Sequence of chain 1.A:
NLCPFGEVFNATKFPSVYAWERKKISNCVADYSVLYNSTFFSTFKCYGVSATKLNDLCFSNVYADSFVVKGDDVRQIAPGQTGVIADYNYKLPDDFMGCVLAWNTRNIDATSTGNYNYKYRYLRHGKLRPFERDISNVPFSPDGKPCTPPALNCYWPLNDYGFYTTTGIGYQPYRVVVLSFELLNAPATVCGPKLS

The protein below binds the small molecule below.
Small molecule (SMILES): CC(=O)N[C@@H]1[C@@H](O)[C@H](O)[C@@H](CO)O[C@H]1O

Binding-site contacts:
Ligand atom C5 contacts residue SER48 of chain 1.A at 3.7 Å.
Ligand atom C5 contacts residue ASN52 of chain 1.A at 3.6 Å.
Ligand atom O7 contacts residue VAL49 of chain 1.A at 4.4 Å.
Ligand atom C1 contacts residue SER48 of chain 1.A at 3.9 Å.
Ligand atom C3 contacts residue SER48 of chain 1.A at 3.7 Å.
Ligand atom N2 contacts residue SER48 of chain 1.A at 4.0 Å.
Ligand atom C4 contacts residue ASN52 of chain 1.A at 4.3 Å.
Ligand atom C1 contacts residue ASN52 of chain 1.A at 1.5 Å.
Ligand atom C2 contacts residue SER48 of chain 1.A at 4.3 Å.
Ligand atom O5 contacts residue SER48 of chain 1.A at 4.3 Å.
Ligand atom N2 contacts residue ASN52 of chain 1.A at 3.1 Å (h-bond).
Ligand atom O4 contacts residue ASP46 of chain 1.A at 3.8 Å.
Ligand atom N2 contacts residue VAL49 of chain 1.A at 4.4 Å.
Ligand atom C3 contacts residue ASP46 of chain 1.A at 4.1 Å.
Ligand atom O3 contacts residue ASP46 of chain 1.A at 3.7 Å.
Ligand atom O4 contacts residue SER48 of chain 1.A at 4.2 Å.
Ligand atom C3 contacts residue ASN52 of chain 1.A at 3.9 Å.
Ligand atom C2 contacts residue ASN52 of chain 1.A at 2.6 Å.
Ligand atom O7 contacts residue ASN52 of chain 1.A at 3.9 Å.
Ligand atom C4 contacts residue SER48 of chain 1.A at 4.1 Å.
Ligand atom C6 contacts residue SER48 of chain 1.A at 4.5 Å.
Ligand atom C7 contacts residue ASN52 of chain 1.A at 3.6 Å.
Ligand atom O5 contacts residue ASN52 of chain 1.A at 2.3 Å (h-bond).
Ligand atom C8 contacts residue ASN52 of chain 1.A at 4.0 Å.